This small molecule binds to this protein.
Small molecule (SMILES): Nc1ccn([C@@H]2O[C@H](CO[P](=O)(O)O[C@H]3[C@@H](O)[C@H](n4ccc(N)nc4=O)O[C@@H]3CO[P](=O)(O)O[C@H]3[C@@H](O)[C@H](n4cnc5c(N)ncnc54)O[C@@H]3CO[P](=O)(O)O[C@H]3[C@@H](O)[C@H](n4ccc(N)nc4=O)O[C@@H]3CO[P](=O)(O)O[C@H]3[C@@H](O)[C@H](n4ccc(=O)[nH]c4=O)O[C@@H]3CO[P](=O)(O)O[C@H]3[C@@H](O)[C@H](n4cnc5c(N)ncnc54)O[C@@H]3CO[P](=O)(O)O[C@H]3[C@@H](O)[C@H](n4cnc5c(=O)nc(N)[nH]c54)O[C@@H]3CO[P](=O)(O)O[C@H]3[C@@H](O)[C@H](n4cnc5c(=O)nc(N)[nH]c54)O[C@@H]3CO)[C@@H](O)[C@H]2O)c(=O)n1

Binding-site contacts:
Ligand atom N6 contacts residue THR45 of chain 31.E at 2.7 Å (h-bond).
Ligand atom OP1 contacts residue SER52 of chain 36.E at 3.2 Å.
Ligand atom OP1 contacts residue SER51 of chain 36.E at 3.5 Å.
Ligand atom P contacts residue SER51 of chain 36.E at 3.5 Å.
Ligand atom C6 contacts residue THR45 of chain 31.E at 3.3 Å.
Ligand atom C2 contacts residue SER47 of chain 31.E at 3.2 Å.
Ligand atom OP2 contacts residue TYR85 of chain 31.E at 2.7 Å (h-bond).
Ligand atom N9 contacts residue LYS61 of chain 31.E at 3.3 Å (salt-bridge).
Ligand atom O2 contacts residue ASN87 of chain 31.E at 3.3 Å (h-bond).
Ligand atom O4' contacts residue LYS61 of chain 31.E at 2.8 Å (salt-bridge).
Ligand atom OP2 contacts residue ASN55 of chain 36.E at 3.4 Å (h-bond).
Ligand atom OP1 contacts residue ASN55 of chain 36.E at 2.8 Å (h-bond).
Ligand atom C5' contacts residue TYR85 of chain 31.E at 2.9 Å (hydrophobic).
Ligand atom C5 contacts residue THR45 of chain 31.E at 3.2 Å.
Ligand atom OP1 contacts residue ARG49 of chain 36.E at 2.5 Å (salt-bridge).
Ligand atom OP2 contacts residue ARG49 of chain 36.E at 2.3 Å (salt-bridge).
Ligand atom N7 contacts residue THR45 of chain 31.E at 2.6 Å (h-bond).
Ligand atom N1 contacts residue SER47 of chain 31.E at 2.9 Å (h-bond).
Ligand atom N7 contacts residue LYS61 of chain 31.E at 3.3 Å.
Ligand atom P contacts residue ARG49 of chain 36.E at 3.0 Å.
Ligand atom OP1 contacts residue SER51 of chain 36.E at 2.9 Å (h-bond).
Ligand atom C4' contacts residue TYR85 of chain 31.E at 3.2 Å (hydrophobic).
Ligand atom C5' contacts residue SER51 of chain 36.E at 3.3 Å.
Ligand atom C2' contacts residue TYR85 of chain 31.E at 3.4 Å (hydrophobic).
Ligand atom O3' contacts residue ARG49 of chain 36.E at 3.4 Å (salt-bridge).
Ligand atom C8 contacts residue LYS61 of chain 31.E at 3.4 Å.
Ligand atom N3 contacts residue TYR85 of chain 31.E at 3.5 Å.
Ligand atom C2' contacts residue GLU63 of chain 31.E at 3.5 Å.
Ligand atom N6 contacts residue THR59 of chain 31.E at 2.8 Å (h-bond).
Ligand atom O3' contacts residue SER51 of chain 36.E at 3.3 Å (h-bond).
Ligand atom C5' contacts residue ARG49 of chain 36.E at 3.5 Å.
Ligand atom OP2 contacts residue LYS43 of chain 31.E at 2.7 Å (salt-bridge).
Ligand atom OP2 contacts residue LYS57 of chain 36.E at 2.6 Å (salt-bridge).
Ligand atom O2' contacts residue TYR85 of chain 31.E at 3.4 Å.
Ligand atom C3' contacts residue TYR85 of chain 31.E at 3.4 Å (hydrophobic).
Ligand atom OP2 contacts residue SER51 of chain 36.E at 3.4 Å (h-bond).
Ligand atom O2' contacts residue GLU63 of chain 31.E at 3.2 Å (salt-bridge).
Ligand atom N6 contacts residue CYS46 of chain 31.E at 3.3 Å (h-bond).
Ligand atom C4 contacts residue TYR85 of chain 31.E at 3.6 Å (hydrophobic).
Ligand atom N1 contacts residue TYR85 of chain 31.E at 3.5 Å.

Sequence of chain 31.E:
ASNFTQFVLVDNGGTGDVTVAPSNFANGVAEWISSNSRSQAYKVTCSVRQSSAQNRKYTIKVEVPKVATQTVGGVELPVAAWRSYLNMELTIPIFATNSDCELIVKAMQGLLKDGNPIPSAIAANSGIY

Sequence of chain 36.E:
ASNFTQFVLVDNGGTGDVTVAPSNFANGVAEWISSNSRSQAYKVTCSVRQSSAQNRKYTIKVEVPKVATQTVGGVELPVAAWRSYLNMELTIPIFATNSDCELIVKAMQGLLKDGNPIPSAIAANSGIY